Sequence of chain 1.B:
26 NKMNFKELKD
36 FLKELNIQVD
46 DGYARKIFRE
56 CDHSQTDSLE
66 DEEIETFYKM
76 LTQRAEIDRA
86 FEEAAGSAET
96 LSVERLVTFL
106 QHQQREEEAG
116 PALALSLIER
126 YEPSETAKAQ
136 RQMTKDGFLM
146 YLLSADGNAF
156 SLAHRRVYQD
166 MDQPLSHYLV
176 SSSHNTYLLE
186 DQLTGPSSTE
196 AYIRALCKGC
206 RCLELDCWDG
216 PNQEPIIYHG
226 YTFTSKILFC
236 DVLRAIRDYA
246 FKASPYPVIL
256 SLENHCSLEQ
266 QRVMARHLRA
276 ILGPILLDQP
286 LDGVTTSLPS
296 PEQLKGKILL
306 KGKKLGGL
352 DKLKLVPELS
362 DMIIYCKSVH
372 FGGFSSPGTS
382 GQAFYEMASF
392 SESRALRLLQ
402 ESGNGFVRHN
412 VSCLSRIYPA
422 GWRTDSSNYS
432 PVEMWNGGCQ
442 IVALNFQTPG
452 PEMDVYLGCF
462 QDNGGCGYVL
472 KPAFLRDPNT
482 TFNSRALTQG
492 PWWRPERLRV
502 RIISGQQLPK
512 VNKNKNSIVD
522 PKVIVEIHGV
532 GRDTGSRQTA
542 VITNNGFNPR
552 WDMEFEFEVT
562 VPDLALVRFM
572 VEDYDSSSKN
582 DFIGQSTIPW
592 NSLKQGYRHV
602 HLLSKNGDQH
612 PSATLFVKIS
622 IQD

This protein binds this small molecule.
Small molecule (SMILES): O=P(O)(O)O[C@@H]1[C@H](O)[C@H](O)[C@@H](OP(=O)(O)O)[C@H](OP(=O)(O)O)[C@H]1O

Binding-site contacts:
Ligand atom O3 contacts residue GLU209 of chain 1.B at 2.3 Å (salt-bridge).
Ligand atom O2 contacts residue ASN180 of chain 1.B at 3.2 Å (h-bond).
Ligand atom C2 contacts residue GLU258 of chain 1.B at 3.8 Å.
Ligand atom P4 contacts residue ARG417 of chain 1.B at 3.7 Å.
Ligand atom P1 contacts residue HIS224 of chain 1.B at 3.7 Å.
Ligand atom O42 contacts residue ARG417 of chain 1.B at 2.9 Å (salt-bridge).
Ligand atom O11 contacts residue HIS179 of chain 1.B at 3.2 Å (h-bond).
Ligand atom C2 contacts residue GLU209 of chain 1.B at 3.6 Å.
Ligand atom O2 contacts residue HIS179 of chain 1.B at 3.9 Å.
Ligand atom C3 contacts residue GLU209 of chain 1.B at 3.3 Å.
Ligand atom O43 contacts residue LYS306 of chain 1.B at 3.6 Å (salt-bridge).
Ligand atom O3 contacts residue ARG417 of chain 1.B at 2.9 Å (salt-bridge).
Ligand atom O3 contacts residue HIS179 of chain 1.B at 3.6 Å.
Ligand atom C4 contacts residue GLU258 of chain 1.B at 3.5 Å.
Ligand atom O2 contacts residue GLU209 of chain 1.B at 2.9 Å (salt-bridge).
Ligand atom O42 contacts residue LYS306 of chain 1.B at 3.0 Å (salt-bridge).
Ligand atom O13 contacts residue HIS224 of chain 1.B at 2.7 Å (h-bond).
Ligand atom C3 contacts residue ARG417 of chain 1.B at 3.7 Å.
Ligand atom O4 contacts residue ARG417 of chain 1.B at 3.4 Å (salt-bridge).
Ligand atom O2 contacts residue CA1 of chain 1.G at 2.1 Å.
Ligand atom O11 contacts residue HIS224 of chain 1.B at 3.4 Å (h-bond).
Ligand atom O5 contacts residue GLU258 of chain 1.B at 3.7 Å.
Ligand atom P4 contacts residue LYS306 of chain 1.B at 3.8 Å.
Ligand atom C5 contacts residue GLU258 of chain 1.B at 3.7 Å.
Ligand atom O42 contacts residue SER390 of chain 1.B at 2.5 Å (h-bond).
Ligand atom O41 contacts residue SER390 of chain 1.B at 3.4 Å (h-bond).
Ligand atom P1 contacts residue ASN180 of chain 1.B at 4.0 Å.
Ligand atom C4 contacts residue GLU209 of chain 1.B at 3.6 Å.
Ligand atom C2 contacts residue CA1 of chain 1.G at 3.5 Å.
Ligand atom C6 contacts residue GLU258 of chain 1.B at 3.4 Å.
Ligand atom C2 contacts residue HIS179 of chain 1.B at 3.7 Å.
Ligand atom O11 contacts residue ASN180 of chain 1.B at 2.6 Å (h-bond).
Ligand atom P1 contacts residue HIS179 of chain 1.B at 3.9 Å.
Ligand atom O11 contacts residue CA1 of chain 1.G at 3.5 Å.
Ligand atom O12 contacts residue HIS179 of chain 1.B at 3.4 Å (h-bond).
Ligand atom P4 contacts residue SER390 of chain 1.B at 3.5 Å.
Ligand atom O2 contacts residue GLU258 of chain 1.B at 2.9 Å (salt-bridge).
Ligand atom C3 contacts residue TYR419 of chain 1.B at 3.7 Å (hydrophobic).
Ligand atom O4 contacts residue TYR419 of chain 1.B at 3.8 Å.
Ligand atom O53 contacts residue LYS308 of chain 1.B at 3.9 Å.